Binding-site contacts:
Ligand atom CD contacts residue TYR61 of chain 1.A at 3.6 Å (hydrophobic).
Ligand atom C contacts residue THR90 of chain 1.A at 3.3 Å.
Ligand atom C contacts residue ARG95 of chain 1.A at 3.5 Å.
Ligand atom O contacts residue LEU89 of chain 1.A at 3.9 Å.
Ligand atom CD contacts residue GLU190 of chain 1.A at 3.5 Å.
Ligand atom O contacts residue THR90 of chain 1.A at 3.1 Å (h-bond).
Ligand atom CD2 contacts residue MET193 of chain 1.A at 4.0 Å (hydrophobic).
Ligand atom O contacts residue TYR61 of chain 1.A at 3.8 Å.
Ligand atom CG2 contacts residue TYR61 of chain 1.A at 3.3 Å (hydrophobic).
Ligand atom N contacts residue GLY88 of chain 1.A at 2.9 Å (h-bond).
Ligand atom CD1 contacts residue ILE137 of chain 1.A at 3.6 Å (hydrophobic).
Ligand atom CB contacts residue GLU190 of chain 1.A at 4.0 Å.
Ligand atom OXT contacts residue SER141 of chain 1.A at 2.9 Å (h-bond).
Ligand atom OD1 contacts residue GLY140 of chain 1.A at 3.5 Å.
Ligand atom CG contacts residue TYR61 of chain 1.A at 3.7 Å (hydrophobic).
Ligand atom OD1 contacts residue GLU190 of chain 1.A at 3.9 Å.
Ligand atom C contacts residue SER141 of chain 1.A at 3.6 Å.
Ligand atom OD2 contacts residue GLU190 of chain 1.A at 3.9 Å.
Ligand atom OXT contacts residue ARG95 of chain 1.A at 3.2 Å (salt-bridge).
Ligand atom CG1 contacts residue SER142 of chain 1.A at 3.3 Å.
Ligand atom N contacts residue GLU190 of chain 1.A at 2.7 Å (salt-bridge).
Ligand atom OXT contacts residue GLY140 of chain 1.A at 3.8 Å.
Ligand atom CD contacts residue MET193 of chain 1.A at 3.9 Å (hydrophobic).
Ligand atom O contacts residue GLY88 of chain 1.A at 3.3 Å (h-bond).
Ligand atom CA contacts residue THR90 of chain 1.A at 3.3 Å.
Ligand atom CG2 contacts residue ILE137 of chain 1.A at 4.0 Å (hydrophobic).
Ligand atom OD1 contacts residue SER142 of chain 1.A at 2.8 Å (h-bond).
Ligand atom CG1 contacts residue GLU190 of chain 1.A at 3.9 Å.
Ligand atom N contacts residue THR90 of chain 1.A at 3.1 Å (h-bond).
Ligand atom OD1 contacts residue SER141 of chain 1.A at 3.1 Å (h-bond).
Ligand atom CD contacts residue GLY88 of chain 1.A at 3.2 Å.
Ligand atom CD2 contacts residue ILE137 of chain 1.A at 3.7 Å (hydrophobic).
Ligand atom CD2 contacts residue TYR61 of chain 1.A at 3.7 Å (hydrophobic).
Ligand atom O contacts residue ARG95 of chain 1.A at 2.9 Å (salt-bridge).
Ligand atom CD2 contacts residue THR173 of chain 1.A at 3.4 Å.
Ligand atom CB1 contacts residue GLU190 of chain 1.A at 3.8 Å.
Ligand atom CA contacts residue GLU190 of chain 1.A at 3.3 Å.
Ligand atom CD1 contacts residue TYR61 of chain 1.A at 3.4 Å (hydrophobic).
Ligand atom OD2 contacts residue SER142 of chain 1.A at 2.7 Å (h-bond).
Ligand atom CD2 contacts residue GLU13 of chain 1.A at 3.5 Å.

Sequence of chain 1.A:
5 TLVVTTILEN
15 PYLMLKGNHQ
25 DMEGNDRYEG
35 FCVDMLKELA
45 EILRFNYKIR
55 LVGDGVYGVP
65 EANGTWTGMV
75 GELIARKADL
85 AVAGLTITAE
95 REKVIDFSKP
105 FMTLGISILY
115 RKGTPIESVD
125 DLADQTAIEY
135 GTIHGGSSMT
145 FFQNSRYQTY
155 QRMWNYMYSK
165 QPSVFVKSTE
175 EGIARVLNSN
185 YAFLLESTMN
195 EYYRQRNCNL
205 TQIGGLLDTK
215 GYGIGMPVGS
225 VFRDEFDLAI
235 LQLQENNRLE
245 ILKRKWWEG

A small-molecule ligand and the protein it binds are described below.
Small molecule (SMILES): C=C(C)[C@H]1CN[C@H](C(=O)O)[C@H]1CC(=O)O